A small-molecule ligand and the protein it binds are described below.
Small molecule (SMILES): CC(=O)N[C@H]1[C@H](O[C@H]2[C@H](O)[C@@H](NC(C)=O)CO[C@@H]2CO)O[C@H](CO)[C@@H](O)[C@@H]1O

Sequence of chain 46.A:
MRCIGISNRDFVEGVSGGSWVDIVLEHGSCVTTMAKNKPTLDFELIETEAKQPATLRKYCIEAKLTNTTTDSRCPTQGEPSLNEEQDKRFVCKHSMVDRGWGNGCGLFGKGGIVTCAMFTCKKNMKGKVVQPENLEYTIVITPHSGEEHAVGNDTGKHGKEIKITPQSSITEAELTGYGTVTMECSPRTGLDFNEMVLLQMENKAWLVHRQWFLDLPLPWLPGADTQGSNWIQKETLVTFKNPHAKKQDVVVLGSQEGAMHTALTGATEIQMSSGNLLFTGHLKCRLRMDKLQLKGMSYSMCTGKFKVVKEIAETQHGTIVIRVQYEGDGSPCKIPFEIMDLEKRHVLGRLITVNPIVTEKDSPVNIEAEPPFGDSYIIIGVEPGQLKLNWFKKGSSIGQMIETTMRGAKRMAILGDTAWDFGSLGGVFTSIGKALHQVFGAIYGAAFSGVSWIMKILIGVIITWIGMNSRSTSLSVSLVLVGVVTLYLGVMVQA

Sequence of chain 41.A:
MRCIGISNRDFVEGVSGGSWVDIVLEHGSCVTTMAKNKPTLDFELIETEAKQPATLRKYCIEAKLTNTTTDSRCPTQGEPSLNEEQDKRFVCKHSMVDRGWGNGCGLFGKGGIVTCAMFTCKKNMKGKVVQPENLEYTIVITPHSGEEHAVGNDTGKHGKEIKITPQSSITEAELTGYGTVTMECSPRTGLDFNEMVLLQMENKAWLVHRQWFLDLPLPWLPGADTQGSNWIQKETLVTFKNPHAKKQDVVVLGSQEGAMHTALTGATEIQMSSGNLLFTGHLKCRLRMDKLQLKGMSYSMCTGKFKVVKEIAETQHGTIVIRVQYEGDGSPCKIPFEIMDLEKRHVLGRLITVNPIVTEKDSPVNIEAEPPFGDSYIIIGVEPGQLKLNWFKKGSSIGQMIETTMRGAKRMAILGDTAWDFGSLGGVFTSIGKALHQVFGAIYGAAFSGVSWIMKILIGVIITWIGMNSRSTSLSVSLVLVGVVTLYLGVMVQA

Binding-site contacts:
Ligand atom C2 contacts residue HIS149 of chain 46.A at 3.4 Å.
Ligand atom C8 contacts residue ASN153 of chain 46.A at 4.5 Å.
Ligand atom O6 contacts residue HIS149 of chain 46.A at 3.5 Å.
Ligand atom O5 contacts residue THR155 of chain 46.A at 3.9 Å.
Ligand atom C2 contacts residue ASN153 of chain 46.A at 2.5 Å.
Ligand atom C5 contacts residue GLY156 of chain 46.A at 4.1 Å.
Ligand atom C6 contacts residue HIS158 of chain 46.A at 3.6 Å.
Ligand atom C5 contacts residue ASN153 of chain 46.A at 3.6 Å.
Ligand atom C5 contacts residue HIS149 of chain 46.A at 4.2 Å.
Ligand atom C1 contacts residue THR155 of chain 46.A at 3.9 Å.
Ligand atom O5 contacts residue ASN153 of chain 46.A at 2.3 Å (h-bond).
Ligand atom O5 contacts residue HIS158 of chain 46.A at 3.2 Å.
Ligand atom O7 contacts residue HIS149 of chain 46.A at 3.3 Å.
Ligand atom C1 contacts residue HIS149 of chain 46.A at 3.6 Å.
Ligand atom C1 contacts residue ASN153 of chain 46.A at 1.4 Å.
Ligand atom C6 contacts residue GLY156 of chain 46.A at 3.8 Å.
Ligand atom C5 contacts residue HIS158 of chain 46.A at 4.0 Å.
Ligand atom O5 contacts residue GLY156 of chain 46.A at 4.1 Å.
Ligand atom O3 contacts residue HIS149 of chain 46.A at 4.2 Å.
Ligand atom C7 contacts residue HIS149 of chain 46.A at 4.3 Å.
Ligand atom N2 contacts residue ASN153 of chain 46.A at 3.1 Å (h-bond).
Ligand atom C3 contacts residue HIS149 of chain 46.A at 4.3 Å.
Ligand atom O6 contacts residue HIS158 of chain 46.A at 3.5 Å.
Ligand atom C1 contacts residue HIS158 of chain 46.A at 4.2 Å.
Ligand atom C7 contacts residue ASN153 of chain 46.A at 4.1 Å.
Ligand atom N2 contacts residue HIS149 of chain 46.A at 4.2 Å.
Ligand atom C3 contacts residue ASN153 of chain 46.A at 3.9 Å.
Ligand atom C4 contacts residue ASN153 of chain 46.A at 4.2 Å.
Ligand atom C4 contacts residue HIS149 of chain 46.A at 3.7 Å.
Ligand atom O5 contacts residue HIS149 of chain 46.A at 3.6 Å (h-bond).
Ligand atom C8 contacts residue GLY102 of chain 41.A at 3.5 Å.